Binding-site contacts:
Ligand atom O1' contacts residue GLY136 of chain 1.A at 3.0 Å (h-bond).
Ligand atom C3 contacts residue VAL141 of chain 1.A at 4.2 Å (hydrophobic).
Ligand atom C5 contacts residue GLY135 of chain 1.A at 4.2 Å.
Ligand atom O4 contacts residue GLY134 of chain 1.A at 3.2 Å.
Ligand atom C2 contacts residue VAL141 of chain 1.A at 4.0 Å (hydrophobic).
Ligand atom C1 contacts residue GLY135 of chain 1.A at 4.2 Å.
Ligand atom C6 contacts residue TYR104 of chain 1.A at 2.0 Å (hydrophobic).
Ligand atom O4 contacts residue SER170 of chain 1.A at 4.1 Å.
Ligand atom C3 contacts residue GLY135 of chain 1.A at 3.3 Å.
Ligand atom C2 contacts residue SER138 of chain 1.A at 4.5 Å.
Ligand atom C4 contacts residue SER170 of chain 1.A at 4.1 Å.
Ligand atom O4 contacts residue ILE107 of chain 1.A at 3.2 Å.
Ligand atom C2 contacts residue SER170 of chain 1.A at 4.1 Å.
Ligand atom C6 contacts residue GLY135 of chain 1.A at 4.4 Å.
Ligand atom O4 contacts residue GLY135 of chain 1.A at 3.7 Å.
Ligand atom C1 contacts residue TYR104 of chain 1.A at 1.0 Å (hydrophobic).
Ligand atom C4 contacts residue ILE107 of chain 1.A at 3.7 Å (hydrophobic).
Ligand atom C4 contacts residue GLY134 of chain 1.A at 3.5 Å.
Ligand atom C4 contacts residue GLY135 of chain 1.A at 3.5 Å.
Ligand atom C1' contacts residue TYR104 of chain 1.A at 1.2 Å (hydrophobic).
Ligand atom C5 contacts residue TYR104 of chain 1.A at 2.0 Å (hydrophobic).
Ligand atom O1' contacts residue TYR137 of chain 1.A at 4.2 Å.
Ligand atom O1' contacts residue TYR104 of chain 1.A at 1.5 Å.
Ligand atom C3 contacts residue SER170 of chain 1.A at 3.3 Å.
Ligand atom N1' contacts residue TYR104 of chain 1.A at 2.2 Å.
Ligand atom C5 contacts residue GLY102 of chain 1.A at 4.2 Å.
Ligand atom C4 contacts residue TYR104 of chain 1.A at 1.6 Å (hydrophobic).
Ligand atom C2 contacts residue GLY136 of chain 1.A at 3.4 Å.
Ligand atom C3 contacts residue GLY136 of chain 1.A at 4.4 Å.
Ligand atom C3 contacts residue TYR104 of chain 1.A at 1.2 Å (hydrophobic).
Ligand atom C2 contacts residue GLY135 of chain 1.A at 3.9 Å.
Ligand atom O1' contacts residue SER138 of chain 1.A at 4.0 Å.
Ligand atom O4 contacts residue TYR104 of chain 1.A at 2.9 Å.
Ligand atom C5 contacts residue ILE107 of chain 1.A at 3.6 Å (hydrophobic).
Ligand atom C1' contacts residue GLY136 of chain 1.A at 3.9 Å.
Ligand atom C5 contacts residue GLY134 of chain 1.A at 4.2 Å.
Ligand atom C1 contacts residue GLY136 of chain 1.A at 4.0 Å.
Ligand atom C3 contacts residue GLY134 of chain 1.A at 3.8 Å.
Ligand atom C2 contacts residue TYR104 of chain 1.A at 0.4 Å (hydrophobic).
Ligand atom O4 contacts residue LEU133 of chain 1.A at 3.6 Å.

A protein and the small-molecule ligand that binds it are described below.
Small molecule (SMILES): NC(=O)c1ccc(O)cc1

Sequence of chain 1.A:
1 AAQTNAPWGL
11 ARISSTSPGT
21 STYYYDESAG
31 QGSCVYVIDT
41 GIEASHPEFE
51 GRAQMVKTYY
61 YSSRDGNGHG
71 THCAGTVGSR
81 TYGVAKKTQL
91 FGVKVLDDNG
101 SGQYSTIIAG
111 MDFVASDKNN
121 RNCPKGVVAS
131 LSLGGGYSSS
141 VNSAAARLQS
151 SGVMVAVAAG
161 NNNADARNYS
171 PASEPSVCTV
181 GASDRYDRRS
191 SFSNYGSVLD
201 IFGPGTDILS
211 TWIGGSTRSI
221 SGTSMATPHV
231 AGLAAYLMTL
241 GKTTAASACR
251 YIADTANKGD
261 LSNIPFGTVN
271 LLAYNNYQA